Sequence of chain 1.A:
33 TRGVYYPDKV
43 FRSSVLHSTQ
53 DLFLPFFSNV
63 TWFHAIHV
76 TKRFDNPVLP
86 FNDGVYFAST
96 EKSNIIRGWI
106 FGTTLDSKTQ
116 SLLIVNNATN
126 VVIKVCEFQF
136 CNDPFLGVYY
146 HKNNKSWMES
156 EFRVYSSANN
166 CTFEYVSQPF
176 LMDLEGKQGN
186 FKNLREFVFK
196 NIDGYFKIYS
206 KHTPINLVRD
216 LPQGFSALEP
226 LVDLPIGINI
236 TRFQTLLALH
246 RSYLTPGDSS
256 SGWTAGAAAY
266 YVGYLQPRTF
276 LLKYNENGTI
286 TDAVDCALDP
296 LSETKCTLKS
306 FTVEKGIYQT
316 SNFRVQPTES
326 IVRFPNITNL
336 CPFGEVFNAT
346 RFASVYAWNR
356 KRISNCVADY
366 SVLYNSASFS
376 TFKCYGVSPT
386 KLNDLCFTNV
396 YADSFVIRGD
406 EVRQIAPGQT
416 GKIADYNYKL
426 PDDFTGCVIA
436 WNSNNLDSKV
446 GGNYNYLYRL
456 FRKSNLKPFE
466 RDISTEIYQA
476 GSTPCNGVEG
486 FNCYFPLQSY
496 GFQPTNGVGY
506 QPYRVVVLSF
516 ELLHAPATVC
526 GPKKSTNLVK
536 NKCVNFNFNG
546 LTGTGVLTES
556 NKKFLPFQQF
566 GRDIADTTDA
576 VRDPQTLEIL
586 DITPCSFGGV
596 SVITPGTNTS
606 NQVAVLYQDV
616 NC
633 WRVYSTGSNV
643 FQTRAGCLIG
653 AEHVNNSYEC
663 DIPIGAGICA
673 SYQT

This protein binds this small molecule.
Small molecule (SMILES): CC(=O)N[C@@H]1[C@@H](O)[C@H](O)[C@@H](CO)O[C@H]1O

Binding-site contacts:
Ligand atom O7 contacts residue GLY339 of chain 1.A at 4.3 Å.
Ligand atom C4 contacts residue ASN343 of chain 1.A at 4.2 Å.
Ligand atom O7 contacts residue ASN343 of chain 1.A at 4.3 Å.
Ligand atom C5 contacts residue ASN343 of chain 1.A at 3.7 Å.
Ligand atom C8 contacts residue PHE338 of chain 1.A at 3.7 Å (hydrophobic).
Ligand atom C8 contacts residue GLY339 of chain 1.A at 4.1 Å.
Ligand atom C7 contacts residue ASN343 of chain 1.A at 3.9 Å.
Ligand atom C3 contacts residue ASN343 of chain 1.A at 3.8 Å.
Ligand atom O5 contacts residue ASN343 of chain 1.A at 2.4 Å (h-bond).
Ligand atom C1 contacts residue ASN343 of chain 1.A at 1.4 Å.
Ligand atom C8 contacts residue PHE342 of chain 1.A at 3.7 Å (hydrophobic).
Ligand atom O3 contacts residue SER371 of chain 1.A at 4.3 Å.
Ligand atom N2 contacts residue ASN343 of chain 1.A at 2.9 Å (h-bond).
Ligand atom C2 contacts residue ASN343 of chain 1.A at 2.5 Å.
Ligand atom C7 contacts residue GLY339 of chain 1.A at 4.3 Å.